Sequence of chain 1.C:
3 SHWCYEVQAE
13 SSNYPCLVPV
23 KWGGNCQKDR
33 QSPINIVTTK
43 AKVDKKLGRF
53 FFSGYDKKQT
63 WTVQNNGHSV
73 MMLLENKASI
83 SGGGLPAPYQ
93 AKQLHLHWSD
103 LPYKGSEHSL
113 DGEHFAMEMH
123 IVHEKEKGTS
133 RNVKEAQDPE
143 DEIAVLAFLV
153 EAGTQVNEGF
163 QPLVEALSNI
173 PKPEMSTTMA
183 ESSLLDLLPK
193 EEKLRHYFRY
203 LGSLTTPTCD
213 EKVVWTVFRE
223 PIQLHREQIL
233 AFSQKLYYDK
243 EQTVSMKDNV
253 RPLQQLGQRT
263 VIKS

Binding-site contacts:
Ligand atom C13 contacts residue LEU206 of chain 1.C at 3.5 Å (hydrophobic).
Ligand atom N2 contacts residue ZN1 of chain 1.R at 2.0 Å.
Ligand atom C14 contacts residue ZN1 of chain 1.R at 4.0 Å.
Ligand atom C14 contacts residue THR207 of chain 1.C at 4.3 Å.
Ligand atom O5 contacts residue ZN1 of chain 1.R at 2.8 Å.
Ligand atom C13 contacts residue VAL124 of chain 1.C at 3.8 Å (hydrophobic).
Ligand atom N2 contacts residue HIS97 of chain 1.C at 3.3 Å (h-bond).
Ligand atom O6 contacts residue SER205 of chain 1.C at 4.2 Å.
Ligand atom O6 contacts residue TRP217 of chain 1.C at 3.8 Å.
Ligand atom S1 contacts residue LEU206 of chain 1.C at 4.3 Å.
Ligand atom C12 contacts residue LEU206 of chain 1.C at 3.6 Å (hydrophobic).
Ligand atom C12 contacts residue GLN95 of chain 1.C at 3.5 Å.
Ligand atom C15 contacts residue THR207 of chain 1.C at 3.9 Å.
Ligand atom O5 contacts residue VAL147 of chain 1.C at 4.1 Å.
Ligand atom S1 contacts residue ZN1 of chain 1.R at 2.9 Å.
Ligand atom O5 contacts residue TRP217 of chain 1.C at 4.1 Å.
Ligand atom C13 contacts residue HIS97 of chain 1.C at 3.6 Å.
Ligand atom N2 contacts residue THR207 of chain 1.C at 2.6 Å (h-bond).
Ligand atom C16 contacts residue LEU206 of chain 1.C at 3.8 Å (hydrophobic).
Ligand atom C11 contacts residue LEU206 of chain 1.C at 3.8 Å (hydrophobic).
Ligand atom O5 contacts residue HIS97 of chain 1.C at 3.3 Å (h-bond).
Ligand atom N2 contacts residue HIS99 of chain 1.C at 3.4 Å (h-bond).
Ligand atom C12 contacts residue VAL124 of chain 1.C at 4.3 Å (hydrophobic).
Ligand atom O5 contacts residue HIS122 of chain 1.C at 3.2 Å (h-bond).
Ligand atom N2 contacts residue HIS122 of chain 1.C at 3.6 Å (h-bond).
Ligand atom C15 contacts residue LEU206 of chain 1.C at 3.6 Å (hydrophobic).
Ligand atom S1 contacts residue HIS122 of chain 1.C at 4.0 Å.
Ligand atom C16 contacts residue THR208 of chain 1.C at 2.9 Å.
Ligand atom C14 contacts residue LEU206 of chain 1.C at 3.5 Å (hydrophobic).
Ligand atom C14 contacts residue HIS97 of chain 1.C at 4.0 Å.
Ligand atom C13 contacts residue GLN95 of chain 1.C at 4.0 Å.
Ligand atom C15 contacts residue THR208 of chain 1.C at 3.0 Å.
Ligand atom N2 contacts residue GLU109 of chain 1.C at 4.2 Å.
Ligand atom S1 contacts residue HIS97 of chain 1.C at 3.7 Å.
Ligand atom O6 contacts residue THR207 of chain 1.C at 2.8 Å (h-bond).
Ligand atom O6 contacts residue ZN1 of chain 1.R at 4.0 Å.
Ligand atom C11 contacts residue THR208 of chain 1.C at 4.2 Å.
Ligand atom O5 contacts residue VAL124 of chain 1.C at 4.1 Å.
Ligand atom S1 contacts residue THR207 of chain 1.C at 3.6 Å (h-bond).
Ligand atom O6 contacts residue LEU206 of chain 1.C at 3.2 Å.

This protein binds this small molecule.
Small molecule (SMILES): NCc1ccc(S(N)(=O)=O)cc1